Binding-site contacts:
Ligand atom O5 contacts residue THR195 of chain 1.B at 3.6 Å.
Ligand atom C3 contacts residue THR195 of chain 1.B at 4.1 Å.
Ligand atom C3 contacts residue ASN193 of chain 1.B at 3.9 Å.
Ligand atom C1 contacts residue THR195 of chain 1.B at 3.2 Å.
Ligand atom C5 contacts residue ASN193 of chain 1.B at 3.7 Å.
Ligand atom N2 contacts residue ASN193 of chain 1.B at 3.0 Å (h-bond).
Ligand atom C1 contacts residue GLN282 of chain 1.B at 4.2 Å.
Ligand atom O6 contacts residue GLN282 of chain 1.B at 3.7 Å.
Ligand atom C6 contacts residue GLU283 of chain 1.B at 3.5 Å.
Ligand atom C2 contacts residue THR195 of chain 1.B at 4.0 Å.
Ligand atom C5 contacts residue GLN282 of chain 1.B at 4.5 Å.
Ligand atom N2 contacts residue THR195 of chain 1.B at 4.3 Å.
Ligand atom C6 contacts residue GLN282 of chain 1.B at 4.1 Å.
Ligand atom C2 contacts residue ASN193 of chain 1.B at 2.6 Å.
Ligand atom C5 contacts residue THR195 of chain 1.B at 3.5 Å.
Ligand atom O6 contacts residue GLU283 of chain 1.B at 3.0 Å (salt-bridge).
Ligand atom O5 contacts residue GLN282 of chain 1.B at 3.6 Å.
Ligand atom O5 contacts residue ASN193 of chain 1.B at 2.4 Å (h-bond).
Ligand atom O7 contacts residue ASN193 of chain 1.B at 4.2 Å.
Ligand atom C4 contacts residue THR195 of chain 1.B at 4.4 Å.
Ligand atom C7 contacts residue ASN193 of chain 1.B at 3.9 Å.
Ligand atom C4 contacts residue ASN193 of chain 1.B at 4.3 Å.
Ligand atom C1 contacts residue ASN193 of chain 1.B at 1.4 Å.

Sequence of chain 1.B:
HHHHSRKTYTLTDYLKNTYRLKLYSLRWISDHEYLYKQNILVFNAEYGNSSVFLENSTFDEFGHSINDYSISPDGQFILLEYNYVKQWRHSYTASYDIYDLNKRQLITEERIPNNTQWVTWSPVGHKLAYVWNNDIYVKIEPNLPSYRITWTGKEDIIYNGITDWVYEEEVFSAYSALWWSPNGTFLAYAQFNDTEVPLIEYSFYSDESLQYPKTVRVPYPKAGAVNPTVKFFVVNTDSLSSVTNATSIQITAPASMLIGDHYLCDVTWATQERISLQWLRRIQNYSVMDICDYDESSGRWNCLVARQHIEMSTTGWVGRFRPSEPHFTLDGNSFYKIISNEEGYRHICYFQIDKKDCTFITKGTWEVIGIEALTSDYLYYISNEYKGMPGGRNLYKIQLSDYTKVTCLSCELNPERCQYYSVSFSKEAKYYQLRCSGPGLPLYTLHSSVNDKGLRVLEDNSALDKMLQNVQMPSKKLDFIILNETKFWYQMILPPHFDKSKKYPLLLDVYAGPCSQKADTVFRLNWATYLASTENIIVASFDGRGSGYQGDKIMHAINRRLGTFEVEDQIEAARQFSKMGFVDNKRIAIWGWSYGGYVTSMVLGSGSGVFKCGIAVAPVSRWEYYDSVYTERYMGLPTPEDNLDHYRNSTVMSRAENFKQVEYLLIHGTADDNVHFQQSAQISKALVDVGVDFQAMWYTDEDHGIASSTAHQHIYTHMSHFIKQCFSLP

This small molecule binds to this protein.
Small molecule (SMILES): CC(=O)N[C@@H]1[C@@H](O)[C@H](O)[C@@H](CO)O[C@H]1O